Sequence of chain 1.D:
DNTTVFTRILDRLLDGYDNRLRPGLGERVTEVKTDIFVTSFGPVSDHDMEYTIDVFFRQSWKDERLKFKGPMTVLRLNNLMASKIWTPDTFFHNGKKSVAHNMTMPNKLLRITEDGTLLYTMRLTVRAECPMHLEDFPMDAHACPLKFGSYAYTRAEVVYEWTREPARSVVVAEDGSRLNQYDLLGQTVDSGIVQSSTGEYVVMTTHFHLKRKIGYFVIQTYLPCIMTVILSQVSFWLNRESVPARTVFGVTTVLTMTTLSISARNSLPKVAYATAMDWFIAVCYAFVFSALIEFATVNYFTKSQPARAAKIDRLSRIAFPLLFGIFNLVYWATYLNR

This protein binds this small molecule.
Small molecule (SMILES): CC(C)CCC[C@@H](C)[C@H]1CC[C@H]2[C@@H]3CC=C4C[C@@H](OC(=O)CCC(=O)O)CC[C@]4(C)[C@H]3CC[C@]12C

Binding-site contacts:
Ligand atom CAD contacts residue SER325 of chain 1.D at 4.1 Å.
Ligand atom CAD contacts residue PHE329 of chain 1.D at 4.1 Å (hydrophobic).
Ligand atom CAQ contacts residue LEU332 of chain 1.D at 3.9 Å (hydrophobic).
Ligand atom CBB contacts residue SER299 of chain 1.D at 4.1 Å.
Ligand atom OAW contacts residue LEU324 of chain 1.D at 3.5 Å.
Ligand atom CAE contacts residue PHE329 of chain 1.D at 3.2 Å (hydrophobic).